A small-molecule ligand and the protein it binds are described below.
Small molecule (SMILES): CC(=O)N[C@@H]1[C@@H](O)[C@H](O)[C@@H](CO)O[C@H]1O

Binding-site contacts:
Ligand atom C8 contacts residue ASN240 of chain 19.F at 3.9 Å.
Ligand atom C7 contacts residue ASN240 of chain 19.F at 3.2 Å.
Ligand atom C4 contacts residue ASN240 of chain 19.F at 4.3 Å.
Ligand atom O5 contacts residue ASN240 of chain 19.F at 2.4 Å (h-bond).
Ligand atom N2 contacts residue ASN240 of chain 19.F at 2.8 Å (h-bond).
Ligand atom C2 contacts residue ASN240 of chain 19.F at 2.5 Å.
Ligand atom C5 contacts residue ASN240 of chain 19.F at 3.7 Å.
Ligand atom O7 contacts residue GLY239 of chain 19.F at 3.6 Å.
Ligand atom O7 contacts residue ASN240 of chain 19.F at 3.0 Å (h-bond).
Ligand atom C1 contacts residue ASN240 of chain 19.F at 1.5 Å.
Ligand atom C3 contacts residue ASN240 of chain 19.F at 3.7 Å.

Sequence of chain 19.F:
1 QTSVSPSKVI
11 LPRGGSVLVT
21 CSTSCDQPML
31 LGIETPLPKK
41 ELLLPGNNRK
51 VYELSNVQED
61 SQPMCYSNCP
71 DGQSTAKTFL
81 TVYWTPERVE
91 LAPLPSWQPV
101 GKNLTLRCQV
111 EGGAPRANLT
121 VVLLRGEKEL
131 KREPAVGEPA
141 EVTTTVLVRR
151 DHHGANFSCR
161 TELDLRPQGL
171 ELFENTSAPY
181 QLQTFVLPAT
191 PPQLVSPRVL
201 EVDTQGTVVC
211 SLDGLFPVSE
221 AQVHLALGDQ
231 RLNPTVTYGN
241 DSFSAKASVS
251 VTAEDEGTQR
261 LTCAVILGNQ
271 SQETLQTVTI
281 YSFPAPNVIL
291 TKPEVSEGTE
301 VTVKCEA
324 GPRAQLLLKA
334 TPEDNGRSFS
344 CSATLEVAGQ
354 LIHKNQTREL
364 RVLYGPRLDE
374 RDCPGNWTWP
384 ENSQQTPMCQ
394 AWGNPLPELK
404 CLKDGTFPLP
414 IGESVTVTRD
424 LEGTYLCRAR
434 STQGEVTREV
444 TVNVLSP